Sequence of chain 2.A:
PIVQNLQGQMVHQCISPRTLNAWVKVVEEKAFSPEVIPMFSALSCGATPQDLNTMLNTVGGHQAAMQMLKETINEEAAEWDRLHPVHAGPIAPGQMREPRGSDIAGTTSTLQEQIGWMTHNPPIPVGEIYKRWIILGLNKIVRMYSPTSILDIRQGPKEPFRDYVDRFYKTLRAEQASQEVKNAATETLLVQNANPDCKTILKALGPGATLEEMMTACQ

A small-molecule ligand and the protein it binds are described below.
Small molecule (SMILES): O=C1Cc2ccccc2[C@H](c2ccccc2)N1

Sequence of chain 4.A:
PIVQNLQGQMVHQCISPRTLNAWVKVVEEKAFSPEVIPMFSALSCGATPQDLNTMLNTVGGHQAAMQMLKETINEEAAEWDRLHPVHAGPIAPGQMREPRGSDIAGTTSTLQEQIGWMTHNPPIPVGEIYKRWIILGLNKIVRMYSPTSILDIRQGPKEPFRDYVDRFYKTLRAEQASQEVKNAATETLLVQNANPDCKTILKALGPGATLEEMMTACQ

Binding-site contacts:
Ligand atom N11 contacts residue TYR130 of chain 4.A at 3.7 Å.
Ligand atom C07 contacts residue LEU56 of chain 4.A at 4.1 Å (hydrophobic).
Ligand atom C17 contacts residue LYS70 of chain 4.A at 3.9 Å.
Ligand atom O01 contacts residue ASN53 of chain 4.A at 3.5 Å.
Ligand atom C04 contacts residue LYS70 of chain 4.A at 4.1 Å.
Ligand atom C04 contacts residue ASN57 of chain 4.A at 3.2 Å.
Ligand atom C02 contacts residue ASN53 of chain 4.A at 3.4 Å.
Ligand atom C08 contacts residue LEU56 of chain 4.A at 4.0 Å (hydrophobic).
Ligand atom C13 contacts residue LYS70 of chain 4.A at 3.7 Å.
Ligand atom N11 contacts residue THR107 of chain 4.A at 4.2 Å.
Ligand atom C08 contacts residue ILE73 of chain 4.A at 4.1 Å (hydrophobic).
Ligand atom C06 contacts residue LYS70 of chain 4.A at 4.0 Å.
Ligand atom C10 contacts residue TYR130 of chain 4.A at 3.5 Å (hydrophobic).
Ligand atom C06 contacts residue LEU56 of chain 4.A at 3.8 Å (hydrophobic).
Ligand atom C03 contacts residue ASN57 of chain 4.A at 2.5 Å.
Ligand atom C14 contacts residue ILE73 of chain 4.A at 4.1 Å (hydrophobic).
Ligand atom C15 contacts residue LYS70 of chain 4.A at 3.9 Å.
Ligand atom C14 contacts residue ASN74 of chain 4.A at 3.5 Å.
Ligand atom C05 contacts residue LYS70 of chain 4.A at 4.1 Å.
Ligand atom C12 contacts residue LYS70 of chain 4.A at 3.9 Å.
Ligand atom C05 contacts residue LEU56 of chain 4.A at 3.7 Å (hydrophobic).
Ligand atom C16 contacts residue LYS70 of chain 4.A at 3.9 Å.
Ligand atom C03 contacts residue ASN53 of chain 4.A at 4.0 Å.
Ligand atom C06 contacts residue ASN57 of chain 4.A at 4.1 Å.
Ligand atom C14 contacts residue LYS70 of chain 4.A at 3.7 Å.
Ligand atom O01 contacts residue ASN57 of chain 4.A at 3.4 Å (h-bond).
Ligand atom C04 contacts residue LEU56 of chain 4.A at 4.2 Å (hydrophobic).
Ligand atom N11 contacts residue ASN53 of chain 4.A at 3.2 Å (h-bond).
Ligand atom C09 contacts residue LEU56 of chain 4.A at 4.2 Å (hydrophobic).
Ligand atom C07 contacts residue LYS70 of chain 4.A at 3.6 Å.
Ligand atom C07 contacts residue MET66 of chain 4.A at 3.7 Å (hydrophobic).
Ligand atom C09 contacts residue LYS70 of chain 4.A at 4.0 Å.
Ligand atom C08 contacts residue LYS70 of chain 4.A at 3.3 Å.
Ligand atom C16 contacts residue GLN179 of chain 2.A at 4.1 Å.
Ligand atom C02 contacts residue ASN57 of chain 4.A at 3.7 Å.
Ligand atom C13 contacts residue ILE73 of chain 4.A at 3.9 Å (hydrophobic).
Ligand atom C10 contacts residue ASN53 of chain 4.A at 3.7 Å.
Ligand atom C06 contacts residue MET66 of chain 4.A at 4.0 Å (hydrophobic).
Ligand atom C15 contacts residue ASN74 of chain 4.A at 3.7 Å.
Ligand atom C05 contacts residue ASN57 of chain 4.A at 2.9 Å.